This protein binds this small molecule.
Small molecule (SMILES): CC(=O)N[C@H]1[C@H](O[C@H]2[C@H](O)[C@@H](NC(C)=O)CO[C@@H]2CO)O[C@H](CO)[C@@H](O)[C@@H]1O

Binding-site contacts:
Ligand atom C5 contacts residue ARG480 of chain 1.K at 4.4 Å.
Ligand atom C6 contacts residue ARG480 of chain 1.K at 4.3 Å.
Ligand atom C7 contacts residue PHE375 of chain 1.K at 4.2 Å (hydrophobic).
Ligand atom C5 contacts residue ASN376 of chain 1.K at 3.6 Å.
Ligand atom C1 contacts residue ASN376 of chain 1.K at 1.4 Å.
Ligand atom O5 contacts residue ARG480 of chain 1.K at 3.2 Å (salt-bridge).
Ligand atom C2 contacts residue ASN376 of chain 1.K at 2.4 Å.
Ligand atom C8 contacts residue ASN376 of chain 1.K at 4.1 Å.
Ligand atom N2 contacts residue ASN376 of chain 1.K at 2.8 Å (h-bond).
Ligand atom C7 contacts residue ILE374 of chain 1.K at 4.0 Å (hydrophobic).
Ligand atom O7 contacts residue ILE374 of chain 1.K at 3.3 Å.
Ligand atom C8 contacts residue ILE374 of chain 1.K at 3.9 Å (hydrophobic).
Ligand atom C8 contacts residue PHE375 of chain 1.K at 3.6 Å (hydrophobic).
Ligand atom C1 contacts residue ARG480 of chain 1.K at 4.1 Å.
Ligand atom C8 contacts residue ASN406 of chain 1.K at 4.2 Å.
Ligand atom O5 contacts residue ASN376 of chain 1.K at 2.4 Å (h-bond).
Ligand atom C3 contacts residue ASN376 of chain 1.K at 3.6 Å.
Ligand atom O7 contacts residue ASN376 of chain 1.K at 3.1 Å (h-bond).
Ligand atom C4 contacts residue ASN376 of chain 1.K at 4.2 Å.
Ligand atom C7 contacts residue ASN376 of chain 1.K at 3.1 Å.
Ligand atom O7 contacts residue PHE375 of chain 1.K at 4.3 Å.

Sequence of chain 1.K:
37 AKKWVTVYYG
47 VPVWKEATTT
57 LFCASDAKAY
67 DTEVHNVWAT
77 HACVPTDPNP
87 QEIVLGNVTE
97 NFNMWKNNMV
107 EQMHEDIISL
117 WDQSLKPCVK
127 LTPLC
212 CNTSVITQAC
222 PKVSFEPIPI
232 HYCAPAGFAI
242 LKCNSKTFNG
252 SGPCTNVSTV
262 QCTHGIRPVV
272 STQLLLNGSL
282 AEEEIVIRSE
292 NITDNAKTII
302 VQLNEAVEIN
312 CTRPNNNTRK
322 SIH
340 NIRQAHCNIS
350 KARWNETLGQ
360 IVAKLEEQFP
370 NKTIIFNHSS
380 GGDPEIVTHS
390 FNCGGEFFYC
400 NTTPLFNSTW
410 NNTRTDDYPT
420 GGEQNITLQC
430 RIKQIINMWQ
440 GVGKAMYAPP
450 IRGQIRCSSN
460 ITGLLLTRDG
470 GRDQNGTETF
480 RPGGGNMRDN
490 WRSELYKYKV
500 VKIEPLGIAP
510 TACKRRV